Binding-site contacts:
Ligand atom S37 contacts residue SER158 of chain 1.A at 3.5 Å (h-bond).
Ligand atom O39 contacts residue PHE62 of chain 1.A at 3.3 Å.
Ligand atom N35 contacts residue HIS76 of chain 1.A at 3.0 Å (h-bond).
Ligand atom O36 contacts residue SER158 of chain 1.A at 3.4 Å (h-bond).
Ligand atom C52 contacts residue ARG142 of chain 1.A at 3.5 Å.
Ligand atom C18 contacts residue ALA176 of chain 1.A at 3.6 Å (hydrophobic).
Ligand atom C45 contacts residue LYS155 of chain 1.A at 3.6 Å.
Ligand atom C54 contacts residue ASP187 of chain 1.A at 3.5 Å.
Ligand atom C34 contacts residue SER158 of chain 1.A at 3.5 Å.
Ligand atom N08 contacts residue ARG174 of chain 1.A at 2.8 Å (salt-bridge).
Ligand atom C27 contacts residue HIS76 of chain 1.A at 3.4 Å.
Ligand atom C30 contacts residue VAL97 of chain 1.A at 3.4 Å (hydrophobic).
Ligand atom C29 contacts residue VAL97 of chain 1.A at 3.4 Å (hydrophobic).
Ligand atom C42 contacts residue GLN60 of chain 1.A at 3.4 Å.
Ligand atom O36 contacts residue SER157 of chain 1.A at 3.4 Å (h-bond).
Ligand atom O15 contacts residue ALA176 of chain 1.A at 3.6 Å.
Ligand atom O12 contacts residue ALA176 of chain 1.A at 2.8 Å (h-bond).
Ligand atom C24 contacts residue ASP100 of chain 1.A at 3.5 Å.
Ligand atom C10 contacts residue ALA175 of chain 1.A at 3.6 Å (hydrophobic).
Ligand atom O36 contacts residue LEU154 of chain 1.A at 3.4 Å (h-bond).
Ligand atom C32 contacts residue SO41 of chain 1.O at 3.2 Å.
Ligand atom O36 contacts residue GLY156 of chain 1.A at 3.0 Å (h-bond).
Ligand atom N08 contacts residue HIS76 of chain 1.A at 3.1 Å (h-bond).
Ligand atom N35 contacts residue SER158 of chain 1.A at 3.4 Å (h-bond).
Ligand atom C41 contacts residue HIS76 of chain 1.A at 3.5 Å.
Ligand atom C49 contacts residue PHE173 of chain 1.A at 3.4 Å (hydrophobic).
Ligand atom C06 contacts residue HIS76 of chain 1.A at 3.4 Å.
Ligand atom O12 contacts residue ALA175 of chain 1.A at 3.0 Å.
Ligand atom C43 contacts residue HIS76 of chain 1.A at 3.6 Å.
Ligand atom N25 contacts residue ASP100 of chain 1.A at 3.5 Å (salt-bridge).
Ligand atom C30 contacts residue ASP100 of chain 1.A at 3.6 Å.
Ligand atom C45 contacts residue LEU154 of chain 1.A at 3.4 Å (hydrophobic).
Ligand atom C02 contacts residue HIS76 of chain 1.A at 3.4 Å.
Ligand atom O38 contacts residue GLY156 of chain 1.A at 2.9 Å (h-bond).
Ligand atom C01 contacts residue HIS76 of chain 1.A at 3.5 Å.
Ligand atom C43 contacts residue GLN60 of chain 1.A at 3.3 Å.
Ligand atom N13 contacts residue ALA176 of chain 1.A at 2.8 Å (h-bond).
Ligand atom O39 contacts residue GLY156 of chain 1.A at 3.2 Å.
Ligand atom O31 contacts residue TYR75 of chain 1.A at 3.3 Å.
Ligand atom O39 contacts residue SER158 of chain 1.A at 2.8 Å (h-bond).

Sequence of chain 1.A:
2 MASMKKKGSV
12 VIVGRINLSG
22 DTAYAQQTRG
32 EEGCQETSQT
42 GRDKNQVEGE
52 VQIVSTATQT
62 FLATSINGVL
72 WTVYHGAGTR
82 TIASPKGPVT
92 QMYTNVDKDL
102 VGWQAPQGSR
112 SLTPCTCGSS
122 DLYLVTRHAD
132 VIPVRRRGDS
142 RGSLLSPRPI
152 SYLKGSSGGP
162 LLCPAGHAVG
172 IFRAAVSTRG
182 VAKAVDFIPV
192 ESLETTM

The protein below binds the small molecule below.
Small molecule (SMILES): COc1ccc2nc(C)c(O[C@@H]3C[C@H]4C(=O)N[C@]5(C(=O)NS(=O)(=O)C6(C)CC6)C[C@H]5/C=C\CCCCC[C@H](NC(=O)OCC5(C)CC5)C(=O)N4C3)nc2c1